This protein binds this small molecule.
Small molecule (SMILES): CC(=O)N[C@@H](Cc1cc(F)cc(F)c1)[C@H](O)CN[C@@]1(c2cccc(C(C)(C)C)c2)CCc2[nH]ncc2C1

Sequence of chain 1.C:
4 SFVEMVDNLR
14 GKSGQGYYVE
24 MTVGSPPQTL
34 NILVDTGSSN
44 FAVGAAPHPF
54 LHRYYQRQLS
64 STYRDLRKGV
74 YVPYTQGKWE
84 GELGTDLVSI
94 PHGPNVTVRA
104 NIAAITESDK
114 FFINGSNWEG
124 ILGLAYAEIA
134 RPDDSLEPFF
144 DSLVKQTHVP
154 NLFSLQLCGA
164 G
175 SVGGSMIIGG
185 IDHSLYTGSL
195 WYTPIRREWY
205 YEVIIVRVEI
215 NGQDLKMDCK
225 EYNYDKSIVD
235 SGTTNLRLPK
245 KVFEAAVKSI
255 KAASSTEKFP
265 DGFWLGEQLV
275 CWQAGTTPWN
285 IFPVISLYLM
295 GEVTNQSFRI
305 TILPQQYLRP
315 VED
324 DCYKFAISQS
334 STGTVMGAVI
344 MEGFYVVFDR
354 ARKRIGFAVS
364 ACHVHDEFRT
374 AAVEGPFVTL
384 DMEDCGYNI

Binding-site contacts:
Ligand atom C1 contacts residue ILE232 of chain 1.C at 3.7 Å (hydrophobic).
Ligand atom N37 contacts residue LYS230 of chain 1.C at 3.0 Å (salt-bridge).
Ligand atom O25 contacts residue TYR77 of chain 1.C at 3.3 Å.
Ligand atom C5 contacts residue ASP234 of chain 1.C at 3.4 Å.
Ligand atom C6 contacts residue ASP234 of chain 1.C at 3.4 Å.
Ligand atom O25 contacts residue THR78 of chain 1.C at 3.1 Å (h-bond).
Ligand atom O24 contacts residue GLY40 of chain 1.C at 3.6 Å.
Ligand atom N36 contacts residue THR335 of chain 1.C at 2.8 Å (h-bond).
Ligand atom C1 contacts residue GLY40 of chain 1.C at 3.4 Å.
Ligand atom F34 contacts residue LEU36 of chain 1.C at 3.4 Å.
Ligand atom C30 contacts residue PHE114 of chain 1.C at 3.7 Å (hydrophobic).
Ligand atom C14 contacts residue SER41 of chain 1.C at 3.6 Å.
Ligand atom N17 contacts residue GLY40 of chain 1.C at 3.3 Å (h-bond).
Ligand atom C35 contacts residue VAL338 of chain 1.C at 3.7 Å (hydrophobic).
Ligand atom C32 contacts residue TYR77 of chain 1.C at 3.7 Å (hydrophobic).
Ligand atom C15 contacts residue PRO76 of chain 1.C at 3.6 Å (hydrophobic).
Ligand atom C5 contacts residue THR78 of chain 1.C at 3.6 Å.
Ligand atom N21 contacts residue GLY236 of chain 1.C at 3.0 Å (h-bond).
Ligand atom F33 contacts residue PHE114 of chain 1.C at 3.1 Å.
Ligand atom C20 contacts residue TYR77 of chain 1.C at 3.6 Å (hydrophobic).
Ligand atom F34 contacts residue TRP121 of chain 1.C at 3.3 Å.
Ligand atom C23 contacts residue SO41 of chain 1.M at 3.6 Å.
Ligand atom F34 contacts residue GOL1 of chain 1.N at 2.6 Å.
Ligand atom C29 contacts residue GOL1 of chain 1.N at 3.5 Å.
Ligand atom N17 contacts residue ASP234 of chain 1.C at 2.7 Å (salt-bridge).
Ligand atom C16 contacts residue GLY40 of chain 1.C at 3.7 Å.
Ligand atom C1 contacts residue TYR204 of chain 1.C at 3.7 Å (hydrophobic).
Ligand atom C1 contacts residue ASP234 of chain 1.C at 3.4 Å.
Ligand atom C12 contacts residue GLY40 of chain 1.C at 3.3 Å.
Ligand atom C10 contacts residue PRO76 of chain 1.C at 3.2 Å (hydrophobic).
Ligand atom C19 contacts residue ASP38 of chain 1.C at 3.4 Å.
Ligand atom C2 contacts residue TYR204 of chain 1.C at 3.3 Å (hydrophobic).
Ligand atom O24 contacts residue ASP38 of chain 1.C at 2.7 Å (salt-bridge).
Ligand atom C18 contacts residue ASP234 of chain 1.C at 3.2 Å.
Ligand atom C28 contacts residue GLY236 of chain 1.C at 3.7 Å.
Ligand atom N37 contacts residue THR335 of chain 1.C at 3.5 Å (h-bond).
Ligand atom O24 contacts residue TYR77 of chain 1.C at 3.2 Å.
Ligand atom C18 contacts residue THR237 of chain 1.C at 3.5 Å.
Ligand atom C26 contacts residue ASP38 of chain 1.C at 3.5 Å.
Ligand atom C31 contacts residue PHE114 of chain 1.C at 3.6 Å (hydrophobic).